Sequence of chain 1.A:
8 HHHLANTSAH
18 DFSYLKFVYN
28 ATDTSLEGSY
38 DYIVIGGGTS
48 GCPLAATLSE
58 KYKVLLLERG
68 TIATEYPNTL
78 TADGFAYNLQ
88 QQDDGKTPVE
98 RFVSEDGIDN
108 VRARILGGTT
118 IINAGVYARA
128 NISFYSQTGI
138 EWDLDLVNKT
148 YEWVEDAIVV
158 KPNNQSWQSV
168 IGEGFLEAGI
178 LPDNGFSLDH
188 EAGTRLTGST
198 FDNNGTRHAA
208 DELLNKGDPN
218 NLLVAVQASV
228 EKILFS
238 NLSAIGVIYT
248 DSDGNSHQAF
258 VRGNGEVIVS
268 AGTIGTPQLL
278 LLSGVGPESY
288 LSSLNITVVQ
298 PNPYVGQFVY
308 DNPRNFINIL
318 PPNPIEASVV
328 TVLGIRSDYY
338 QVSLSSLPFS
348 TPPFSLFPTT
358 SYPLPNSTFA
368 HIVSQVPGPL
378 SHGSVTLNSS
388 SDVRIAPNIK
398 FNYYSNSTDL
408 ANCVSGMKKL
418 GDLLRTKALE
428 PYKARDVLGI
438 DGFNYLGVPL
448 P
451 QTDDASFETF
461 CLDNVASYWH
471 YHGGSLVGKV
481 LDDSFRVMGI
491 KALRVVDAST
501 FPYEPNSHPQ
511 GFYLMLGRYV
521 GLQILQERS

A small-molecule ligand and the protein it binds are described below.
Small molecule (SMILES): N#C[C@H](O)c1ccccc1

Binding-site contacts:
Ligand atom N9 contacts residue FAD1 of chain 1.I at 3.2 Å (h-bond).
Ligand atom C4 contacts residue HIS368 of chain 1.A at 3.7 Å.
Ligand atom C2 contacts residue TRP469 of chain 1.A at 4.1 Å (hydrophobic).
Ligand atom C6 contacts residue VAL339 of chain 1.A at 4.2 Å (hydrophobic).
Ligand atom C7 contacts residue VAL123 of chain 1.A at 4.3 Å (hydrophobic).
Ligand atom N9 contacts residue TYR468 of chain 1.A at 3.6 Å.
Ligand atom C8 contacts residue FAD1 of chain 1.I at 3.8 Å.
Ligand atom C7 contacts residue ALA121 of chain 1.A at 4.0 Å (hydrophobic).
Ligand atom C5 contacts residue VAL370 of chain 1.A at 4.1 Å (hydrophobic).
Ligand atom O10 contacts residue VAL327 of chain 1.A at 4.3 Å.
Ligand atom O10 contacts residue TYR468 of chain 1.A at 2.7 Å (h-bond).
Ligand atom C4 contacts residue LEU353 of chain 1.A at 4.3 Å (hydrophobic).
Ligand atom N9 contacts residue HIS470 of chain 1.A at 3.0 Å (h-bond).
Ligand atom C4 contacts residue LEU341 of chain 1.A at 4.1 Å (hydrophobic).
Ligand atom C8 contacts residue HIS470 of chain 1.A at 3.9 Å.
Ligand atom C4 contacts residue TRP469 of chain 1.A at 3.9 Å (hydrophobic).
Ligand atom N9 contacts residue ALA121 of chain 1.A at 4.2 Å.
Ligand atom O10 contacts residue VAL339 of chain 1.A at 3.5 Å.
Ligand atom C1 contacts residue ALA121 of chain 1.A at 4.2 Å (hydrophobic).
Ligand atom C1 contacts residue TYR468 of chain 1.A at 4.2 Å (hydrophobic).
Ligand atom C1 contacts residue VAL327 of chain 1.A at 4.2 Å (hydrophobic).
Ligand atom C5 contacts residue TRP469 of chain 1.A at 4.1 Å (hydrophobic).
Ligand atom C7 contacts residue TYR468 of chain 1.A at 3.9 Å (hydrophobic).
Ligand atom N9 contacts residue TRP469 of chain 1.A at 4.0 Å.
Ligand atom C8 contacts residue TYR468 of chain 1.A at 3.6 Å (hydrophobic).
Ligand atom C3 contacts residue TRP469 of chain 1.A at 3.9 Å (hydrophobic).
Ligand atom O10 contacts residue HIS508 of chain 1.A at 2.7 Å (h-bond).
Ligand atom C2 contacts residue ALA121 of chain 1.A at 3.5 Å (hydrophobic).
Ligand atom C5 contacts residue ARG311 of chain 1.A at 3.9 Å.
Ligand atom C5 contacts residue HIS368 of chain 1.A at 3.9 Å.
Ligand atom C7 contacts residue VAL327 of chain 1.A at 4.3 Å (hydrophobic).
Ligand atom C3 contacts residue LEU341 of chain 1.A at 3.8 Å (hydrophobic).
Ligand atom C1 contacts residue TRP469 of chain 1.A at 4.3 Å (hydrophobic).
Ligand atom C6 contacts residue TYR468 of chain 1.A at 3.6 Å (hydrophobic).
Ligand atom C7 contacts residue HIS508 of chain 1.A at 3.5 Å.
Ligand atom N9 contacts residue HIS508 of chain 1.A at 3.9 Å.
Ligand atom C2 contacts residue VAL327 of chain 1.A at 4.0 Å (hydrophobic).
Ligand atom C8 contacts residue HIS508 of chain 1.A at 3.7 Å.
Ligand atom C8 contacts residue ALA121 of chain 1.A at 3.9 Å (hydrophobic).
Ligand atom C6 contacts residue TRP469 of chain 1.A at 4.3 Å (hydrophobic).